A protein and the small-molecule ligand that binds it are described below.
Small molecule (SMILES): CC(=O)N[C@H]1[C@H](O[C@H]2[C@H](O)[C@@H](NC(C)=O)CO[C@@H]2CO)O[C@H](CO)[C@@H](O)[C@@H]1O

Sequence of chain 1.C:
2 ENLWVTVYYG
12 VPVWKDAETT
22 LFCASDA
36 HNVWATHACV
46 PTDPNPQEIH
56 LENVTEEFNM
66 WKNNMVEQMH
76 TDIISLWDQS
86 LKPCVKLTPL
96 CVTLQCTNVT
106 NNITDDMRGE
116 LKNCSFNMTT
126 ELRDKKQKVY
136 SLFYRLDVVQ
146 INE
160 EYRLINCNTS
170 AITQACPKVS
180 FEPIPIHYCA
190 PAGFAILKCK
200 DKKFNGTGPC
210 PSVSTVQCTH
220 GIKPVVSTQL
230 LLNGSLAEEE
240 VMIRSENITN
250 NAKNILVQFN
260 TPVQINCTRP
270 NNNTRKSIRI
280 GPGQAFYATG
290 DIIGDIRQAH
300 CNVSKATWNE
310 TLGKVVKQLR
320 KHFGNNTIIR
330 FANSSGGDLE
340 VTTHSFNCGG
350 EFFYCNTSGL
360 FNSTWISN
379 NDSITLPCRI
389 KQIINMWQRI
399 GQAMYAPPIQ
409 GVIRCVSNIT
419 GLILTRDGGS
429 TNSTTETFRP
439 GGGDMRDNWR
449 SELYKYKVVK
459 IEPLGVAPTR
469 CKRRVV

Binding-site contacts:
Ligand atom N2 contacts residue ASN167 of chain 1.C at 2.5 Å (h-bond).
Ligand atom O7 contacts residue ARG278 of chain 1.E at 4.0 Å.
Ligand atom C4 contacts residue ASN167 of chain 1.C at 4.3 Å.
Ligand atom C7 contacts residue ASN167 of chain 1.C at 3.1 Å.
Ligand atom C1 contacts residue ASN167 of chain 1.C at 1.4 Å.
Ligand atom C1 contacts residue ARG162 of chain 1.C at 3.8 Å.
Ligand atom C2 contacts residue ASN167 of chain 1.C at 2.4 Å.
Ligand atom O7 contacts residue ASN167 of chain 1.C at 3.7 Å.
Ligand atom C5 contacts residue ASN167 of chain 1.C at 3.7 Å.
Ligand atom O5 contacts residue ASN167 of chain 1.C at 2.5 Å (h-bond).
Ligand atom C8 contacts residue THR168 of chain 1.C at 4.2 Å.
Ligand atom C5 contacts residue ARG162 of chain 1.C at 3.6 Å.
Ligand atom O6 contacts residue ARG162 of chain 1.C at 2.5 Å (salt-bridge).
Ligand atom C8 contacts residue ASN167 of chain 1.C at 4.1 Å.
Ligand atom O5 contacts residue ARG162 of chain 1.C at 3.3 Å (salt-bridge).
Ligand atom C3 contacts residue ASN167 of chain 1.C at 3.7 Å.
Ligand atom N2 contacts residue THR168 of chain 1.C at 4.3 Å.
Ligand atom C6 contacts residue ARG162 of chain 1.C at 3.6 Å.

Sequence of chain 1.E:
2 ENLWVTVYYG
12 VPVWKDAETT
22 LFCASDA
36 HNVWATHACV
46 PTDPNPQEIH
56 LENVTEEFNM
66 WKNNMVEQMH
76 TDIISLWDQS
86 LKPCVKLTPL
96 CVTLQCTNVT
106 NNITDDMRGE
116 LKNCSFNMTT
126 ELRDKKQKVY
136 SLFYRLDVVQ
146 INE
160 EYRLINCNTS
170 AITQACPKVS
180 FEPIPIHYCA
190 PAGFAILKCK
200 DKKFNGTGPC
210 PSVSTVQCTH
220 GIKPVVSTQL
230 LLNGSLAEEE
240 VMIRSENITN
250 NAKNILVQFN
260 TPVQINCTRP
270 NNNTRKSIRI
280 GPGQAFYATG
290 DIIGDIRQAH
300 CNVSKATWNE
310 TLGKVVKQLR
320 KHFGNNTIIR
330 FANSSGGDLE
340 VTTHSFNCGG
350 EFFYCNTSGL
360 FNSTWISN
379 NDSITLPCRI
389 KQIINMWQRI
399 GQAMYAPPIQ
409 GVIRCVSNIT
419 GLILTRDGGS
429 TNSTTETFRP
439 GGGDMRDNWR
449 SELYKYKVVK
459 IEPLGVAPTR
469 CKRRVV